Sequence of chain 1.C:
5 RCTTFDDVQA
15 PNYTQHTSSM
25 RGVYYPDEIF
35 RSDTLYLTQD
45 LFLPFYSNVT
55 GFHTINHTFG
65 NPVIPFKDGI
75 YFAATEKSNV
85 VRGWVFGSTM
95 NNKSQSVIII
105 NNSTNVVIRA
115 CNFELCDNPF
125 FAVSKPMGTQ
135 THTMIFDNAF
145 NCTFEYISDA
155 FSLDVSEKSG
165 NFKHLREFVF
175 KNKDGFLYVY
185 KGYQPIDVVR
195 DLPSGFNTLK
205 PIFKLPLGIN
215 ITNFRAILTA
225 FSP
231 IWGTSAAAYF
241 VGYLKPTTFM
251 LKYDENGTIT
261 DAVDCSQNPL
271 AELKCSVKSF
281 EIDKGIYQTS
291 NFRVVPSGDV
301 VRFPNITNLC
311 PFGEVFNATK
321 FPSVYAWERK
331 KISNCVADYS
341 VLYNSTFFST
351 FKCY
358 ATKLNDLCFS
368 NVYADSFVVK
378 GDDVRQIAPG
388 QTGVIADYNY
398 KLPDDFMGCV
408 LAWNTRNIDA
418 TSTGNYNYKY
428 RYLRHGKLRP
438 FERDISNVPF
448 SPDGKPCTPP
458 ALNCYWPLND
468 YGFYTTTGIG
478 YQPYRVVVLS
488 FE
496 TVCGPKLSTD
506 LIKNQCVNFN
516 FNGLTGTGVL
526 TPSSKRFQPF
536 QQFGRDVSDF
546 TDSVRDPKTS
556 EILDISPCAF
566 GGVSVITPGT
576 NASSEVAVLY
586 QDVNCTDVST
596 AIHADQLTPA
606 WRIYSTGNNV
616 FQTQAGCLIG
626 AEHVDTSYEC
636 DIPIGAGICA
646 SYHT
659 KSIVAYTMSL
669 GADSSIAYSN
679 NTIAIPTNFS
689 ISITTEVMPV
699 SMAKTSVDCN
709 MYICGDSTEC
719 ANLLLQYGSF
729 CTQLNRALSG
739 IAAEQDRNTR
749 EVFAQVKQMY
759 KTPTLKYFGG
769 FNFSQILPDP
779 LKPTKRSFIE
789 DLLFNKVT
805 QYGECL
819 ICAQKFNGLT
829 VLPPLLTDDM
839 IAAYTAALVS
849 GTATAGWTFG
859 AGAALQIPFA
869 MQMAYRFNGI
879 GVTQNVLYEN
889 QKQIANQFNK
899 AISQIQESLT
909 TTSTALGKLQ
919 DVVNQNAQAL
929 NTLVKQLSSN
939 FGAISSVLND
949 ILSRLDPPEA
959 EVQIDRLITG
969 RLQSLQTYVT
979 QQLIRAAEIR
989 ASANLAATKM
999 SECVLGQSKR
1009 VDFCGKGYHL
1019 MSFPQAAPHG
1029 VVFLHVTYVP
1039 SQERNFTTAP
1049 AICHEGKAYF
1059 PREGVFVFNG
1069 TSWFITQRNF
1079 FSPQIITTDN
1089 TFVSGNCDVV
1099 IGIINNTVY

This small molecule binds to this protein.
Small molecule (SMILES): CC(=O)N[C@H]1[C@H](O[C@H]2[C@H](O)[C@@H](NC(C)=O)CO[C@@H]2CO)O[C@H](CO)[C@@H](O[C@@H]2O[C@H](CO)[C@@H](O)[C@H](O)[C@@H]2O)[C@@H]1O

Binding-site contacts:
Ligand atom C7 contacts residue ASN894 of chain 1.C at 4.5 Å.
Ligand atom C8 contacts residue LYS898 of chain 1.C at 3.7 Å.
Ligand atom O7 contacts residue ASN894 of chain 1.C at 3.9 Å.
Ligand atom O7 contacts residue ASN686 of chain 1.C at 4.4 Å.
Ligand atom C1 contacts residue GLN891 of chain 1.C at 3.6 Å.
Ligand atom O5 contacts residue ASN686 of chain 1.C at 2.4 Å (h-bond).
Ligand atom O6 contacts residue GLN895 of chain 1.C at 3.4 Å (h-bond).
Ligand atom O5 contacts residue PHE687 of chain 1.C at 4.4 Å.
Ligand atom C5 contacts residue ASN686 of chain 1.C at 3.6 Å.
Ligand atom C8 contacts residue GLN895 of chain 1.C at 3.6 Å.
Ligand atom N2 contacts residue GLN891 of chain 1.C at 4.4 Å.
Ligand atom C4 contacts residue ASN686 of chain 1.C at 4.2 Å.
Ligand atom C6 contacts residue GLN895 of chain 1.C at 4.3 Å.
Ligand atom N2 contacts residue ASN686 of chain 1.C at 2.9 Å (h-bond).
Ligand atom C5 contacts residue GLN891 of chain 1.C at 3.4 Å.
Ligand atom C3 contacts residue GLN891 of chain 1.C at 3.5 Å.
Ligand atom C2 contacts residue ASN686 of chain 1.C at 2.5 Å.
Ligand atom O5 contacts residue GLN891 of chain 1.C at 3.9 Å.
Ligand atom O6 contacts residue PHE687 of chain 1.C at 4.5 Å.
Ligand atom C7 contacts residue LYS898 of chain 1.C at 4.5 Å.
Ligand atom C1 contacts residue PHE687 of chain 1.C at 4.5 Å (hydrophobic).
Ligand atom O4 contacts residue GLN891 of chain 1.C at 3.9 Å.
Ligand atom C2 contacts residue GLN891 of chain 1.C at 4.0 Å.
Ligand atom C8 contacts residue ASN894 of chain 1.C at 3.9 Å.
Ligand atom C3 contacts residue ASN686 of chain 1.C at 3.8 Å.
Ligand atom C4 contacts residue GLN891 of chain 1.C at 3.8 Å.
Ligand atom C7 contacts residue ASN686 of chain 1.C at 3.9 Å.
Ligand atom C1 contacts residue ASN686 of chain 1.C at 1.4 Å.